Binding-site contacts:
Ligand atom OH contacts residue THR315 of chain 1.A at 2.9 Å (h-bond).
Ligand atom O contacts residue ASN53 of chain 1.B at 3.4 Å (h-bond).
Ligand atom CD2 contacts residue ILE56 of chain 1.B at 3.6 Å (hydrophobic).
Ligand atom CB contacts residue ASP19 of chain 1.B at 3.8 Å.
Ligand atom CZ contacts residue HIS28 of chain 1.A at 3.9 Å.
Ligand atom CD1 contacts residue ASP19 of chain 1.B at 3.8 Å.
Ligand atom CE1 contacts residue ILE18 of chain 1.B at 3.9 Å (hydrophobic).
Ligand atom CZ3 contacts residue GLN38 of chain 1.B at 3.7 Å.
Ligand atom CZ contacts residue THR315 of chain 1.A at 3.8 Å.
Ligand atom CD2 contacts residue TRP21 of chain 1.B at 3.6 Å (hydrophobic).
Ligand atom CD1 contacts residue THR49 of chain 1.B at 3.4 Å.
Ligand atom CE2 contacts residue GLY20 of chain 1.B at 3.9 Å.
Ligand atom CG contacts residue THR49 of chain 1.B at 3.6 Å.
Ligand atom CG contacts residue HIS28 of chain 1.A at 3.8 Å.
Ligand atom CB contacts residue ASN53 of chain 1.B at 3.4 Å.
Ligand atom CB contacts residue GLN42 of chain 1.B at 3.7 Å.
Ligand atom CD1 contacts residue ASP19 of chain 1.B at 3.7 Å.
Ligand atom CE2 contacts residue HIS28 of chain 1.A at 3.6 Å.
Ligand atom CZ2 contacts residue ASP19 of chain 1.B at 3.9 Å.
Ligand atom CE1 contacts residue VAL30 of chain 1.A at 3.5 Å (hydrophobic).
Ligand atom CA contacts residue GLN42 of chain 1.B at 3.5 Å.
Ligand atom CZ2 contacts residue GLN38 of chain 1.B at 3.9 Å.
Ligand atom CE2 contacts residue ASP19 of chain 1.B at 3.6 Å.
Ligand atom CZ3 contacts residue GLN42 of chain 1.B at 3.8 Å.
Ligand atom CE3 contacts residue GLN38 of chain 1.B at 3.7 Å.
Ligand atom OG contacts residue GLN42 of chain 1.B at 3.8 Å.
Ligand atom C contacts residue GLN42 of chain 1.B at 3.6 Å.
Ligand atom CG contacts residue ASP19 of chain 1.B at 3.7 Å.
Ligand atom CE2 contacts residue TRP21 of chain 1.B at 3.7 Å (hydrophobic).
Ligand atom CZ contacts residue GLY20 of chain 1.B at 3.7 Å.
Ligand atom NE1 contacts residue ASP19 of chain 1.B at 2.8 Å (salt-bridge).
Ligand atom N contacts residue GLN42 of chain 1.B at 2.9 Å (h-bond).
Ligand atom CZ contacts residue TRP21 of chain 1.B at 3.9 Å (hydrophobic).
Ligand atom CA contacts residue GLN42 of chain 1.B at 3.9 Å.
Ligand atom CE1 contacts residue GLY20 of chain 1.B at 3.8 Å.
Ligand atom CE2 contacts residue THR315 of chain 1.A at 3.8 Å.
Ligand atom CH2 contacts residue GLN38 of chain 1.B at 3.3 Å.
Ligand atom N contacts residue ASN53 of chain 1.B at 3.4 Å (h-bond).
Ligand atom CD2 contacts residue HIS28 of chain 1.A at 3.6 Å.
Ligand atom O contacts residue THR49 of chain 1.B at 3.7 Å.

Sequence of chain 1.B:
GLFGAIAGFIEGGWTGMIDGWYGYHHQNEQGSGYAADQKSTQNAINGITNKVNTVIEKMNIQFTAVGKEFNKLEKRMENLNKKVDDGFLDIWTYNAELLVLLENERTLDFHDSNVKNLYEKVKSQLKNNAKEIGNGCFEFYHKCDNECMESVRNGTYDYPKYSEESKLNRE

Sequence of chain 1.A:
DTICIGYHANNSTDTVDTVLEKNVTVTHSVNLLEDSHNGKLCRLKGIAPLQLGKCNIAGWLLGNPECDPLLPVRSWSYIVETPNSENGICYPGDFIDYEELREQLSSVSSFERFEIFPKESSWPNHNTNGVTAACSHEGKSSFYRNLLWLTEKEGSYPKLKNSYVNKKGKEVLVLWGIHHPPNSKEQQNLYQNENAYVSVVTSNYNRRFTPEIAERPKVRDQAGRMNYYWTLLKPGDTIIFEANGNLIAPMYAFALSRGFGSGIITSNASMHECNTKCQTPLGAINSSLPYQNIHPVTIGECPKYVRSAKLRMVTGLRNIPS

The protein below binds the small molecule below.
Small molecule (SMILES): CC(=O)N[C@@H](CCCc1ccccc1)C(=O)N[C@H]1CCCNC(=O)CCNC(=O)[C@H](CO)NC(=O)[C@H](CC(C)C)NC(=O)[C@H](CC2=c3ccccc3=NC2)NC(=O)[C@H](CCC(=O)O)NC(=O)[C@H](Cc2ccccc2)NC(=O)[C@H](Cc2ccc(O)cc2)NC(=O)[C@H](CCC(=O)O)NC(=O)[C@H](CC(C)C)NC1=O